Sequence of chain 3.A:
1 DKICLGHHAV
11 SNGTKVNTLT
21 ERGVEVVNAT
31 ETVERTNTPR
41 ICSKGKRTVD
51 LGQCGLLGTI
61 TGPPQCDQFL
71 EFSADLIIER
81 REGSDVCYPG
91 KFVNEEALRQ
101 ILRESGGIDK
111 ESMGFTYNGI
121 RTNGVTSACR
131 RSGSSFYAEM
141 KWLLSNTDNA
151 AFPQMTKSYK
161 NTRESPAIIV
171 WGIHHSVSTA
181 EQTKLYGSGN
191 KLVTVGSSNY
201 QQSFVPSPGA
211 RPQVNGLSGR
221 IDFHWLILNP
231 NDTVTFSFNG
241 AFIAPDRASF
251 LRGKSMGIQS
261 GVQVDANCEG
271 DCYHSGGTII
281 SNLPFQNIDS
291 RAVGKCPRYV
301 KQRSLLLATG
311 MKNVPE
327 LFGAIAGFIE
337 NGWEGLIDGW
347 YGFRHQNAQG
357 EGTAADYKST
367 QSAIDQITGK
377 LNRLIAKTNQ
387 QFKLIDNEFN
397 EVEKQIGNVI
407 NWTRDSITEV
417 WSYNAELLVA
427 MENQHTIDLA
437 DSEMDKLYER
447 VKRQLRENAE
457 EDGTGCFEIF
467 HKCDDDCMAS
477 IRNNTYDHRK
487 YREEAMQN

Binding-site contacts:
Ligand atom O5 contacts residue ALA29 of chain 3.A at 3.7 Å.
Ligand atom C6 contacts residue ALA29 of chain 3.A at 3.8 Å (hydrophobic).
Ligand atom C5 contacts residue ASN28 of chain 3.A at 3.7 Å.
Ligand atom O5 contacts residue THR30 of chain 3.A at 4.3 Å.
Ligand atom C5 contacts residue ALA29 of chain 3.A at 4.2 Å (hydrophobic).
Ligand atom C6 contacts residue THR30 of chain 3.A at 3.6 Å.
Ligand atom O6 contacts residue THR30 of chain 3.A at 3.7 Å.
Ligand atom C4 contacts residue ASN28 of chain 3.A at 4.2 Å.
Ligand atom C7 contacts residue ASN28 of chain 3.A at 3.5 Å.
Ligand atom O6 contacts residue ALA29 of chain 3.A at 3.3 Å (h-bond).
Ligand atom O7 contacts residue ASN28 of chain 3.A at 3.8 Å.
Ligand atom C2 contacts residue ASN28 of chain 3.A at 2.5 Å.
Ligand atom C3 contacts residue ASN28 of chain 3.A at 3.8 Å.
Ligand atom C1 contacts residue ASN28 of chain 3.A at 1.4 Å.
Ligand atom O5 contacts residue ASN28 of chain 3.A at 2.4 Å (h-bond).
Ligand atom O5 contacts residue THR309 of chain 3.A at 4.2 Å.
Ligand atom N2 contacts residue ASN28 of chain 3.A at 2.9 Å (h-bond).

A protein and the small-molecule ligand that binds it are described below.
Small molecule (SMILES): CC(=O)N[C@@H]1[C@@H](O)[C@H](O)[C@@H](CO)O[C@H]1O